Binding-site contacts:
Ligand atom O contacts residue THR41 of chain 1.A at 3.5 Å (h-bond).
Ligand atom C contacts residue THR41 of chain 1.A at 3.5 Å.
Ligand atom CB contacts residue THR155 of chain 1.A at 4.0 Å.
Ligand atom OXT contacts residue GLY40 of chain 1.A at 3.0 Å.
Ligand atom O contacts residue GLY40 of chain 1.A at 4.2 Å.
Ligand atom OXT contacts residue THR42 of chain 1.A at 3.7 Å.
Ligand atom CA contacts residue VAL194 of chain 1.A at 4.3 Å (hydrophobic).
Ligand atom CB contacts residue THR42 of chain 1.A at 4.1 Å.
Ligand atom C contacts residue TYR128 of chain 1.A at 3.2 Å (hydrophobic).
Ligand atom C contacts residue THR42 of chain 1.A at 3.6 Å.
Ligand atom OXT contacts residue LYS153 of chain 1.A at 2.7 Å (salt-bridge).
Ligand atom CA contacts residue PRO6 of chain 1.A at 3.7 Å (hydrophobic).
Ligand atom O contacts residue PRO6 of chain 1.A at 3.4 Å.
Ligand atom C contacts residue PRO6 of chain 1.A at 3.3 Å (hydrophobic).
Ligand atom C contacts residue LYS153 of chain 1.A at 2.5 Å.
Ligand atom OXT contacts residue PRO6 of chain 1.A at 3.5 Å.
Ligand atom CB contacts residue TYR128 of chain 1.A at 4.3 Å (hydrophobic).
Ligand atom CA contacts residue TYR128 of chain 1.A at 3.3 Å (hydrophobic).
Ligand atom O contacts residue LYS153 of chain 1.A at 3.6 Å.
Ligand atom O contacts residue THR42 of chain 1.A at 2.5 Å (h-bond).
Ligand atom OXT contacts residue TYR128 of chain 1.A at 3.1 Å (h-bond).
Ligand atom CB contacts residue LYS153 of chain 1.A at 2.7 Å.
Ligand atom OXT contacts residue THR41 of chain 1.A at 2.8 Å (h-bond).
Ligand atom CB contacts residue GLY177 of chain 1.A at 3.6 Å.
Ligand atom CB contacts residue VAL194 of chain 1.A at 3.9 Å (hydrophobic).
Ligand atom CA contacts residue THR155 of chain 1.A at 4.2 Å.
Ligand atom C contacts residue GLY40 of chain 1.A at 4.2 Å.
Ligand atom O contacts residue TYR128 of chain 1.A at 3.9 Å.
Ligand atom CB contacts residue PRO6 of chain 1.A at 4.0 Å (hydrophobic).
Ligand atom CA contacts residue THR42 of chain 1.A at 4.3 Å.
Ligand atom CA contacts residue LYS153 of chain 1.A at 1.6 Å.
Ligand atom OXT contacts residue PHE37 of chain 1.A at 3.6 Å.

Sequence of chain 1.A:
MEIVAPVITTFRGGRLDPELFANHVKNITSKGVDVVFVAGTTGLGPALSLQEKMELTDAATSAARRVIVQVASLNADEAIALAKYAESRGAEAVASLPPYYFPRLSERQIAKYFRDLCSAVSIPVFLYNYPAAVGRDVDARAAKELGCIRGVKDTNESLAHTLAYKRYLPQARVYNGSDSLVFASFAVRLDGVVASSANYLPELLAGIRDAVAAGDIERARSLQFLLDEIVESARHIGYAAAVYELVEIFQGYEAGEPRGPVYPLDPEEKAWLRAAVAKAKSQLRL

The small molecule below binds the protein below.
Small molecule (SMILES): CC(=O)C(=O)O